This small molecule binds to this protein.
Small molecule (SMILES): CC(=O)N[C@@H]1[C@@H](O)[C@H](O)[C@@H](CO)O[C@H]1O

Sequence of chain 1.E:
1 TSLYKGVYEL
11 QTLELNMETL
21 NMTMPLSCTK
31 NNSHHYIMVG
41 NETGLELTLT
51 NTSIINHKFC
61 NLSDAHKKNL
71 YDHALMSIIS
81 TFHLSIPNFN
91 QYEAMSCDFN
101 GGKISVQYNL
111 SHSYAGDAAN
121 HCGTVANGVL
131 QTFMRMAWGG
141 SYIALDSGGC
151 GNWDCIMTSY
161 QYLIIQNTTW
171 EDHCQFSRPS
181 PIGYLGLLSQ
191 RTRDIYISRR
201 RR

Binding-site contacts:
Ligand atom C4 contacts residue HIS34 of chain 1.E at 4.2 Å.
Ligand atom C4 contacts residue SER33 of chain 1.E at 4.0 Å.
Ligand atom C1 contacts residue SER33 of chain 1.E at 3.0 Å.
Ligand atom C2 contacts residue SER33 of chain 1.E at 3.1 Å.
Ligand atom O7 contacts residue LYS30 of chain 1.E at 3.4 Å.
Ligand atom O7 contacts residue ASN31 of chain 1.E at 2.9 Å.
Ligand atom O5 contacts residue ASN32 of chain 1.E at 2.4 Å (h-bond).
Ligand atom C5 contacts residue ASN32 of chain 1.E at 3.7 Å.
Ligand atom C7 contacts residue ASN31 of chain 1.E at 3.8 Å.
Ligand atom C2 contacts residue HIS34 of chain 1.E at 4.4 Å.
Ligand atom O7 contacts residue ASN32 of chain 1.E at 3.8 Å.
Ligand atom N2 contacts residue ASN32 of chain 1.E at 2.7 Å (h-bond).
Ligand atom C2 contacts residue ASN32 of chain 1.E at 2.5 Å.
Ligand atom C3 contacts residue ASN32 of chain 1.E at 3.8 Å.
Ligand atom O5 contacts residue SER33 of chain 1.E at 2.8 Å (h-bond).
Ligand atom N2 contacts residue ASN31 of chain 1.E at 4.2 Å.
Ligand atom O3 contacts residue HIS34 of chain 1.E at 4.0 Å.
Ligand atom N2 contacts residue SER33 of chain 1.E at 4.1 Å.
Ligand atom C6 contacts residue SER33 of chain 1.E at 4.4 Å.
Ligand atom C7 contacts residue ASN32 of chain 1.E at 3.6 Å.
Ligand atom C4 contacts residue ASN32 of chain 1.E at 4.3 Å.
Ligand atom C3 contacts residue SER33 of chain 1.E at 4.2 Å.
Ligand atom C8 contacts residue ASN31 of chain 1.E at 4.3 Å.
Ligand atom C8 contacts residue SER33 of chain 1.E at 3.3 Å.
Ligand atom C7 contacts residue SER33 of chain 1.E at 4.3 Å.
Ligand atom C1 contacts residue ASN32 of chain 1.E at 1.4 Å.
Ligand atom C8 contacts residue LYS30 of chain 1.E at 3.9 Å.
Ligand atom C5 contacts residue SER33 of chain 1.E at 3.9 Å.
Ligand atom C7 contacts residue LYS30 of chain 1.E at 4.1 Å.
Ligand atom C3 contacts residue HIS34 of chain 1.E at 4.4 Å.
Ligand atom C8 contacts residue HIS34 of chain 1.E at 3.7 Å.